Binding-site contacts:
Ligand atom N9 contacts residue ASN18 of chain 1.M at 3.7 Å.
Ligand atom C8 contacts residue ASN18 of chain 1.M at 4.1 Å.
Ligand atom O4' contacts residue VAL121 of chain 1.M at 4.3 Å.
Ligand atom C4' contacts residue VAL121 of chain 1.M at 4.2 Å (hydrophobic).
Ligand atom C4' contacts residue ILE17 of chain 1.M at 4.4 Å (hydrophobic).
Ligand atom C4' contacts residue ALA122 of chain 1.M at 4.2 Å (hydrophobic).
Ligand atom C2' contacts residue GLY124 of chain 1.M at 4.2 Å.
Ligand atom O3' contacts residue GLY124 of chain 1.M at 3.6 Å.
Ligand atom C4' contacts residue ILE16 of chain 1.M at 3.3 Å (hydrophobic).
Ligand atom C5' contacts residue ALA122 of chain 1.M at 3.6 Å (hydrophobic).
Ligand atom O2' contacts residue ILE16 of chain 1.M at 4.4 Å.
Ligand atom C4 contacts residue ASN18 of chain 1.M at 4.1 Å.
Ligand atom O2' contacts residue VAL121 of chain 1.M at 4.0 Å.
Ligand atom C4' contacts residue GLY124 of chain 1.M at 4.1 Å.
Ligand atom C3' contacts residue GLY124 of chain 1.M at 4.2 Å.
Ligand atom O2' contacts residue GLY124 of chain 1.M at 3.0 Å.
Ligand atom C3' contacts residue ILE16 of chain 1.M at 4.4 Å (hydrophobic).
Ligand atom O3' contacts residue MET123 of chain 1.M at 4.1 Å.
Ligand atom C1' contacts residue ASN18 of chain 1.M at 3.8 Å.
Ligand atom O4' contacts residue ILE17 of chain 1.M at 4.0 Å.
Ligand atom OP1 contacts residue MET123 of chain 1.M at 4.0 Å.
Ligand atom O4' contacts residue ASN18 of chain 1.M at 3.1 Å (h-bond).
Ligand atom O4' contacts residue ILE16 of chain 1.M at 3.9 Å.
Ligand atom O5' contacts residue ASN18 of chain 1.M at 3.6 Å.
Ligand atom C5' contacts residue ASN18 of chain 1.M at 4.0 Å.
Ligand atom C4' contacts residue ASN18 of chain 1.M at 4.1 Å.
Ligand atom OP1 contacts residue ASN18 of chain 1.M at 3.9 Å.
Ligand atom P contacts residue ASN18 of chain 1.M at 4.3 Å.
Ligand atom C5' contacts residue GLY124 of chain 1.M at 4.3 Å.
Ligand atom C5' contacts residue ILE16 of chain 1.M at 3.6 Å (hydrophobic).

Sequence of chain 1.M:
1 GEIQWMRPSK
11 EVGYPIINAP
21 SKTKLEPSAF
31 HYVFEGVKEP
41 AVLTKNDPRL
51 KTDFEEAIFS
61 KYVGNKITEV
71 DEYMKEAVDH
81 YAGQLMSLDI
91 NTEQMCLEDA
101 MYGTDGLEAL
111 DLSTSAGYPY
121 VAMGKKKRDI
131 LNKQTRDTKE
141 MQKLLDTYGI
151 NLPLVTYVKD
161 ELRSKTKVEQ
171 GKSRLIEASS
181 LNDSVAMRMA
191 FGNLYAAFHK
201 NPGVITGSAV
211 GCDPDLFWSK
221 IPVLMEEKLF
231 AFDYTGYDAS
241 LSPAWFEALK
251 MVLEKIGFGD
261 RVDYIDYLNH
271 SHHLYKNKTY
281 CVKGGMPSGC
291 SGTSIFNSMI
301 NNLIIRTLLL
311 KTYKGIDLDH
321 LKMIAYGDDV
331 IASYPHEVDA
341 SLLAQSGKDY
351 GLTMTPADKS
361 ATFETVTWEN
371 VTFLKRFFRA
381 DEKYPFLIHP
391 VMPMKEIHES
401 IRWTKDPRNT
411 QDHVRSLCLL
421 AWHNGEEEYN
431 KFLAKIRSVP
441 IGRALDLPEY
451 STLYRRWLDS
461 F

This small molecule binds to this protein.
Small molecule (SMILES): Nc1nc(=O)c2ncn([C@@H]3O[C@H](CO[P](=O)(O)O[C@H]4[C@@H](O)[C@H](n5cnc6c(N)ncnc65)O[C@@H]4CO[P](=O)(O)O[C@H]4[C@@H](O)[C@H](n5cnc6c(=O)nc(N)[nH]c65)O[C@@H]4CO[P](=O)(O)O[C@H]4[C@@H](O)[C@H](n5cnc6c(=O)nc(N)[nH]c65)O[C@@H]4COP(=O)=O)[C@@H](O)[C@H]3O)c2[nH]1